Binding-site contacts:
Ligand atom C1 contacts residue ASN308 of chain 1.A at 1.4 Å.
Ligand atom O7 contacts residue ASN308 of chain 1.A at 4.5 Å.
Ligand atom O5 contacts residue TRP364 of chain 1.A at 4.4 Å.
Ligand atom C4 contacts residue ASN308 of chain 1.A at 4.2 Å.
Ligand atom C7 contacts residue ASN308 of chain 1.A at 4.2 Å.
Ligand atom O5 contacts residue ASN308 of chain 1.A at 2.3 Å (h-bond).
Ligand atom O6 contacts residue ASN308 of chain 1.A at 4.5 Å.
Ligand atom N2 contacts residue ASN308 of chain 1.A at 3.1 Å (h-bond).
Ligand atom C2 contacts residue ASN308 of chain 1.A at 2.6 Å.
Ligand atom C4 contacts residue TRP364 of chain 1.A at 4.4 Å (hydrophobic).
Ligand atom C3 contacts residue ASN308 of chain 1.A at 3.9 Å.
Ligand atom C5 contacts residue ASN308 of chain 1.A at 3.6 Å.

The protein below binds the small molecule below.
Small molecule (SMILES): CC(=O)N[C@@H]1[C@@H](O)[C@H](O)[C@@H](CO)O[C@H]1O

Sequence of chain 1.A:
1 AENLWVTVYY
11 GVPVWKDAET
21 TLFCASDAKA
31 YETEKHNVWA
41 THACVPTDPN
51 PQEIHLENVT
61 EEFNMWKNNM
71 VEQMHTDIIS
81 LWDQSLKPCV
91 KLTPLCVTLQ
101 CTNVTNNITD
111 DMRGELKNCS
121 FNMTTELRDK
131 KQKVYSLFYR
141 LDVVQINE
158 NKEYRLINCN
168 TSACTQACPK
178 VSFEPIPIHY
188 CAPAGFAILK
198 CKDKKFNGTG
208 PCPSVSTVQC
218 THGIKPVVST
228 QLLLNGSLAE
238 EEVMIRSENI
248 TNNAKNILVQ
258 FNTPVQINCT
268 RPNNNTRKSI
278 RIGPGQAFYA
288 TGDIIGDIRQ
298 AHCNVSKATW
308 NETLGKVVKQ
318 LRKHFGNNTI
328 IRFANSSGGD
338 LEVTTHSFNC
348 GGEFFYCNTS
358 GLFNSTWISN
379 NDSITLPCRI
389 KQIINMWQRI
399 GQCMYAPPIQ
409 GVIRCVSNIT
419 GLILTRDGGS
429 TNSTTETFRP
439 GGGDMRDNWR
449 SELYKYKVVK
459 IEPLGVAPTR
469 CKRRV